The small molecule below binds the protein below.
Small molecule (SMILES): Cc1cc(-c2nnc(N)nc2-c2ccc(F)cc2)cc(Cl)n1

Sequence of chain 1.A:
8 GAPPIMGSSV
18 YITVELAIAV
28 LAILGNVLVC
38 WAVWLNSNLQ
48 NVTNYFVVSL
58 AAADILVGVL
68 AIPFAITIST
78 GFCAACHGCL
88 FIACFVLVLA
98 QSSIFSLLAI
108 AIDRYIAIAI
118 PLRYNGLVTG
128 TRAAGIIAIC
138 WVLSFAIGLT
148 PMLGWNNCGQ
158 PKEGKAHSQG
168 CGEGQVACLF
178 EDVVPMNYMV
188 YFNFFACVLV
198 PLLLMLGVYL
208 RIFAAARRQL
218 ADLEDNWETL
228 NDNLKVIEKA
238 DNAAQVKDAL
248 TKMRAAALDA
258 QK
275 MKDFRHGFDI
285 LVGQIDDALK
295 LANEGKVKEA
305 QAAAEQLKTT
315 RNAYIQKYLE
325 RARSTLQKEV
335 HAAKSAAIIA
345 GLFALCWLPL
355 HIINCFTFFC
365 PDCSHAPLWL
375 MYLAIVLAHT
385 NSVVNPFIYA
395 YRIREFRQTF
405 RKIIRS

Binding-site contacts:
Ligand atom F20 contacts residue TRP351 of chain 1.A at 3.4 Å.
Ligand atom C18 contacts residue MET186 of chain 1.A at 3.9 Å (hydrophobic).
Ligand atom C01 contacts residue ALA72 of chain 1.A at 3.8 Å (hydrophobic).
Ligand atom N14 contacts residue MET375 of chain 1.A at 3.9 Å.
Ligand atom C21 contacts residue MET186 of chain 1.A at 3.7 Å (hydrophobic).
Ligand atom C21 contacts residue LEU354 of chain 1.A at 3.8 Å (hydrophobic).
Ligand atom N13 contacts residue ASN358 of chain 1.A at 2.8 Å (h-bond).
Ligand atom C22 contacts residue ASN358 of chain 1.A at 3.4 Å.
Ligand atom F20 contacts residue ASN190 of chain 1.A at 3.9 Å.
Ligand atom C18 contacts residue TRP351 of chain 1.A at 4.0 Å (hydrophobic).
Ligand atom C17 contacts residue PHE177 of chain 1.A at 3.6 Å (hydrophobic).
Ligand atom N08 contacts residue VAL93 of chain 1.A at 4.0 Å.
Ligand atom C12 contacts residue PHE177 of chain 1.A at 3.6 Å (hydrophobic).
Ligand atom N15 contacts residue PHE177 of chain 1.A at 3.7 Å.
Ligand atom C19 contacts residue LEU94 of chain 1.A at 4.0 Å (hydrophobic).
Ligand atom C03 contacts residue PHE177 of chain 1.A at 3.5 Å (hydrophobic).
Ligand atom C22 contacts residue LEU354 of chain 1.A at 3.7 Å (hydrophobic).
Ligand atom C12 contacts residue ASN358 of chain 1.A at 3.6 Å.
Ligand atom N14 contacts residue PHE177 of chain 1.A at 3.7 Å.
Ligand atom CL7 contacts residue TRP351 of chain 1.A at 3.8 Å.
Ligand atom C05 contacts residue LEU354 of chain 1.A at 3.7 Å (hydrophobic).
Ligand atom N13 contacts residue GLU178 of chain 1.A at 2.8 Å (salt-bridge).
Ligand atom C09 contacts residue PHE177 of chain 1.A at 3.9 Å (hydrophobic).
Ligand atom CL7 contacts residue HIS383 of chain 1.A at 3.6 Å.
Ligand atom C10 contacts residue PHE177 of chain 1.A at 3.7 Å (hydrophobic).
Ligand atom F20 contacts residue HIS355 of chain 1.A at 3.1 Å.
Ligand atom C21 contacts residue HIS355 of chain 1.A at 3.5 Å.
Ligand atom C19 contacts residue HIS355 of chain 1.A at 3.7 Å.
Ligand atom C16 contacts residue MET186 of chain 1.A at 3.8 Å (hydrophobic).
Ligand atom C19 contacts residue TRP351 of chain 1.A at 3.6 Å (hydrophobic).
Ligand atom N11 contacts residue PHE177 of chain 1.A at 3.6 Å.
Ligand atom C12 contacts residue GLU178 of chain 1.A at 3.9 Å.
Ligand atom C19 contacts residue MET186 of chain 1.A at 3.8 Å (hydrophobic).
Ligand atom C01 contacts residue ILE75 of chain 1.A at 3.4 Å (hydrophobic).
Ligand atom C05 contacts residue ILE379 of chain 1.A at 3.9 Å (hydrophobic).
Ligand atom CL7 contacts residue LEU354 of chain 1.A at 3.8 Å.
Ligand atom C18 contacts residue LEU94 of chain 1.A at 3.3 Å (hydrophobic).
Ligand atom N11 contacts residue ASN358 of chain 1.A at 3.4 Å (h-bond).
Ligand atom C17 contacts residue MET186 of chain 1.A at 3.9 Å (hydrophobic).
Ligand atom C22 contacts residue MET186 of chain 1.A at 3.7 Å (hydrophobic).